The protein below binds the small molecule below.
Small molecule (SMILES): CC(=O)N[C@@H]1[C@@H](O)[C@H](O)[C@@H](CO)O[C@H]1O

Sequence of chain 1.E:
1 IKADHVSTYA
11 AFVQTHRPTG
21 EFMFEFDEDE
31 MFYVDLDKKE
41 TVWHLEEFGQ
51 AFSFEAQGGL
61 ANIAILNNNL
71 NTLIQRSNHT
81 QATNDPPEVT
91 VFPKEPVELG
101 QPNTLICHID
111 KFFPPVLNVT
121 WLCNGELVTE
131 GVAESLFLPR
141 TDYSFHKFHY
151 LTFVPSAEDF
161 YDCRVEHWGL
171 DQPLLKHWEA

Binding-site contacts:
Ligand atom C8 contacts residue LEU117 of chain 1.E at 4.1 Å (hydrophobic).
Ligand atom C2 contacts residue GLU166 of chain 1.E at 4.1 Å.
Ligand atom C8 contacts residue GLU166 of chain 1.E at 3.7 Å.
Ligand atom C8 contacts residue HIS167 of chain 1.E at 3.7 Å.
Ligand atom O7 contacts residue ASN118 of chain 1.E at 3.7 Å.
Ligand atom C7 contacts residue TRP168 of chain 1.E at 4.0 Å (hydrophobic).
Ligand atom N2 contacts residue TRP168 of chain 1.E at 4.3 Å.
Ligand atom C5 contacts residue ASN118 of chain 1.E at 3.6 Å.
Ligand atom O3 contacts residue TRP168 of chain 1.E at 4.2 Å.
Ligand atom C7 contacts residue GLU166 of chain 1.E at 4.2 Å.
Ligand atom N2 contacts residue ASN118 of chain 1.E at 2.9 Å (h-bond).
Ligand atom C3 contacts residue ASN118 of chain 1.E at 3.9 Å.
Ligand atom C8 contacts residue VAL116 of chain 1.E at 3.7 Å (hydrophobic).
Ligand atom C7 contacts residue ASN118 of chain 1.E at 3.5 Å.
Ligand atom C1 contacts residue GLU166 of chain 1.E at 3.7 Å.
Ligand atom C1 contacts residue ASN118 of chain 1.E at 1.5 Å.
Ligand atom C4 contacts residue ASN118 of chain 1.E at 4.3 Å.
Ligand atom C8 contacts residue TRP168 of chain 1.E at 3.6 Å (hydrophobic).
Ligand atom C7 contacts residue HIS167 of chain 1.E at 4.4 Å.
Ligand atom O7 contacts residue TRP168 of chain 1.E at 4.3 Å.
Ligand atom O7 contacts residue HIS167 of chain 1.E at 3.8 Å.
Ligand atom O5 contacts residue ASN118 of chain 1.E at 2.4 Å (h-bond).
Ligand atom C8 contacts residue ASN118 of chain 1.E at 4.3 Å.
Ligand atom O7 contacts residue GLU166 of chain 1.E at 3.4 Å.
Ligand atom C2 contacts residue ASN118 of chain 1.E at 2.5 Å.
Ligand atom O5 contacts residue GLU166 of chain 1.E at 3.7 Å.